Binding-site contacts:
Ligand atom C6 contacts residue ARG225 of chain 1.E at 4.4 Å.
Ligand atom C3 contacts residue ASN91 of chain 1.E at 3.9 Å.
Ligand atom C8 contacts residue CYS140 of chain 1.E at 4.2 Å (hydrophobic).
Ligand atom C8 contacts residue PRO141 of chain 1.E at 4.2 Å (hydrophobic).
Ligand atom N2 contacts residue GLU70 of chain 1.E at 4.0 Å.
Ligand atom N2 contacts residue ASN91 of chain 1.E at 3.0 Å (h-bond).
Ligand atom N2 contacts residue ASN68 of chain 1.E at 4.5 Å.
Ligand atom C7 contacts residue ASN91 of chain 1.E at 3.4 Å.
Ligand atom O7 contacts residue CYS94 of chain 1.E at 3.5 Å.
Ligand atom O7 contacts residue ASN68 of chain 1.E at 3.0 Å (h-bond).
Ligand atom O6 contacts residue ASP90 of chain 1.E at 4.0 Å.
Ligand atom C2 contacts residue ASN91 of chain 1.E at 2.5 Å.
Ligand atom C7 contacts residue ARG225 of chain 1.E at 3.8 Å.
Ligand atom O3 contacts residue ARG225 of chain 1.E at 3.3 Å (salt-bridge).
Ligand atom C1 contacts residue GLU70 of chain 1.E at 4.3 Å.
Ligand atom C8 contacts residue ARG225 of chain 1.E at 4.4 Å.
Ligand atom C4 contacts residue ASN91 of chain 1.E at 4.4 Å.
Ligand atom O7 contacts residue ARG225 of chain 1.E at 3.8 Å.
Ligand atom O5 contacts residue ARG225 of chain 1.E at 4.5 Å.
Ligand atom C8 contacts residue CYS94 of chain 1.E at 3.9 Å (hydrophobic).
Ligand atom C7 contacts residue CYS94 of chain 1.E at 4.0 Å (hydrophobic).
Ligand atom C8 contacts residue GLU70 of chain 1.E at 4.2 Å.
Ligand atom C8 contacts residue ASN68 of chain 1.E at 3.1 Å.
Ligand atom C5 contacts residue ASN91 of chain 1.E at 3.8 Å.
Ligand atom C8 contacts residue PRO69 of chain 1.E at 4.2 Å (hydrophobic).
Ligand atom C7 contacts residue GLU70 of chain 1.E at 4.2 Å.
Ligand atom C2 contacts residue ARG225 of chain 1.E at 4.3 Å.
Ligand atom C7 contacts residue ASN68 of chain 1.E at 3.6 Å.
Ligand atom O7 contacts residue ASN91 of chain 1.E at 3.2 Å (h-bond).
Ligand atom C1 contacts residue ASN91 of chain 1.E at 1.5 Å.
Ligand atom N2 contacts residue ARG225 of chain 1.E at 4.0 Å.
Ligand atom O5 contacts residue ASN91 of chain 1.E at 2.4 Å (h-bond).
Ligand atom C3 contacts residue ARG225 of chain 1.E at 4.4 Å.

Sequence of chain 1.E:
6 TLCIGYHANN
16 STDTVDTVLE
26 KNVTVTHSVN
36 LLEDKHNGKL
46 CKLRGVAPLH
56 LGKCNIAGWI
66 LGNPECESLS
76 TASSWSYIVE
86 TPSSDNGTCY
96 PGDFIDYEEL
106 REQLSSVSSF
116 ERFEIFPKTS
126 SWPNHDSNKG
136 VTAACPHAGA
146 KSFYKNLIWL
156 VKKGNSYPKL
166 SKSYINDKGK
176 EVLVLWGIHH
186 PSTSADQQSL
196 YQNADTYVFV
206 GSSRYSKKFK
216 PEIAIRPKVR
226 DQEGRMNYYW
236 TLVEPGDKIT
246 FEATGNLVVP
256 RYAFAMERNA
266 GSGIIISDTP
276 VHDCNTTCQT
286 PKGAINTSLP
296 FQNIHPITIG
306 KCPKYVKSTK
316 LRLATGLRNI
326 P

A protein and the small-molecule ligand that binds it are described below.
Small molecule (SMILES): CC(=O)N[C@H]1[C@H](O[C@H]2[C@H](O)[C@@H](NC(C)=O)CO[C@@H]2CO)O[C@H](CO)[C@@H](O)[C@@H]1O